Binding-site contacts:
Ligand atom C25 contacts residue TYR76 of chain 2.B at 3.6 Å (hydrophobic).
Ligand atom C8 contacts residue MET107 of chain 2.B at 3.4 Å (hydrophobic).
Ligand atom C21 contacts residue GLY221 of chain 2.B at 3.4 Å.
Ligand atom C12 contacts residue ALA115 of chain 2.B at 3.4 Å (hydrophobic).
Ligand atom C23 contacts residue ASP31 of chain 2.B at 3.3 Å.
Ligand atom C17 contacts residue GLN12 of chain 2.B at 3.5 Å.
Ligand atom C8 contacts residue PRO40 of chain 2.B at 3.5 Å (hydrophobic).
Ligand atom O1 contacts residue PHE112 of chain 2.B at 3.4 Å.
Ligand atom C22 contacts residue ASP31 of chain 2.B at 3.6 Å.
Ligand atom C6 contacts residue PHE112 of chain 2.B at 3.4 Å (hydrophobic).
Ligand atom C26 contacts residue ASP31 of chain 2.B at 3.6 Å.
Ligand atom C6 contacts residue ASP118 of chain 2.B at 3.7 Å.
Ligand atom C27 contacts residue ASP31 of chain 2.B at 3.3 Å.
Ligand atom C21 contacts residue ASP219 of chain 2.B at 3.2 Å.
Ligand atom C32 contacts residue TRP38 of chain 2.B at 3.4 Å (hydrophobic).
Ligand atom C2 contacts residue PHE112 of chain 2.B at 3.4 Å (hydrophobic).
Ligand atom C22 contacts residue GLY33 of chain 2.B at 3.4 Å.
Ligand atom N2 contacts residue ASP219 of chain 2.B at 2.6 Å (salt-bridge).
Ligand atom O2 contacts residue VAL104 of chain 2.B at 3.0 Å.
Ligand atom C14 contacts residue GLY221 of chain 2.B at 3.6 Å.
Ligand atom N3 contacts residue ASP31 of chain 2.B at 3.0 Å (salt-bridge).
Ligand atom C7 contacts residue MET107 of chain 2.B at 3.5 Å (hydrophobic).
Ligand atom C21 contacts residue ASP31 of chain 2.B at 3.2 Å.
Ligand atom C24 contacts residue GLY221 of chain 2.B at 3.3 Å.
Ligand atom C3 contacts residue ASP118 of chain 2.B at 3.4 Å.
Ligand atom C8 contacts residue ASP118 of chain 2.B at 3.0 Å.
Ligand atom C12 contacts residue PRO111 of chain 2.B at 3.3 Å (hydrophobic).
Ligand atom C1 contacts residue PHE117 of chain 2.B at 3.3 Å (hydrophobic).
Ligand atom N2 contacts residue ASP31 of chain 2.B at 2.9 Å (salt-bridge).
Ligand atom N2 contacts residue GLY33 of chain 2.B at 3.6 Å.
Ligand atom C22 contacts residue ASP219 of chain 2.B at 3.5 Å.
Ligand atom C5 contacts residue PHE112 of chain 2.B at 3.5 Å (hydrophobic).
Ligand atom C7 contacts residue ASP118 of chain 2.B at 3.1 Å.
Ligand atom C11 contacts residue ALA115 of chain 2.B at 3.6 Å (hydrophobic).
Ligand atom C1 contacts residue VAL120 of chain 2.B at 3.4 Å (hydrophobic).
Ligand atom C27 contacts residue SER34 of chain 2.B at 3.7 Å.
Ligand atom C28 contacts residue VAL120 of chain 2.B at 3.7 Å (hydrophobic).
Ligand atom C20 contacts residue ASP31 of chain 2.B at 3.1 Å.
Ligand atom O7 contacts residue PHE112 of chain 2.B at 3.6 Å.
Ligand atom C31 contacts residue TRP38 of chain 2.B at 3.6 Å (hydrophobic).

Sequence of chain 2.B:
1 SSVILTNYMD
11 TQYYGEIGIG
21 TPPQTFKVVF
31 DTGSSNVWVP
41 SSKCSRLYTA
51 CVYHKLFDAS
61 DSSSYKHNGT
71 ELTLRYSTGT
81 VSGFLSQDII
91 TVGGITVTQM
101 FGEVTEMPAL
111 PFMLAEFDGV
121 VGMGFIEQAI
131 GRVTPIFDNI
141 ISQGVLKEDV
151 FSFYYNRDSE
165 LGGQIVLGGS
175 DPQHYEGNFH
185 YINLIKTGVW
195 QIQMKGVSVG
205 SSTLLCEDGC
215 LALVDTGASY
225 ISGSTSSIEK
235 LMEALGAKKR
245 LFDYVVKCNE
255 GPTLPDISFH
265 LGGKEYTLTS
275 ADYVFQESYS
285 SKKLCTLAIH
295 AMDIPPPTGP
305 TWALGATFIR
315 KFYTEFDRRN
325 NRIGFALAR

The protein below binds the small molecule below.
Small molecule (SMILES): COc1ccccc1COCCCOc1ccc(N2C(=O)CNC[C@@H]2COc2ccc3c(ccn3CC(=O)O)c2)cc1